Binding-site contacts:
Ligand atom N3 contacts residue LYS754 of chain 1.B at 3.0 Å (salt-bridge).
Ligand atom N2 contacts residue SER720 of chain 1.C at 2.7 Å (h-bond).
Ligand atom C11 contacts residue SER720 of chain 1.C at 3.7 Å.
Ligand atom C8 contacts residue SER720 of chain 1.C at 3.8 Å.
Ligand atom O4 contacts residue ASP751 of chain 1.B at 3.6 Å.
Ligand atom C2 contacts residue PRO485 of chain 1.B at 3.8 Å (hydrophobic).
Ligand atom O3 contacts residue MET487 of chain 1.B at 3.4 Å.
Ligand atom O3 contacts residue SER488 of chain 1.B at 3.7 Å.
Ligand atom C5 contacts residue ILE472 of chain 1.C at 3.7 Å (hydrophobic).
Ligand atom O2 contacts residue PRO485 of chain 1.B at 2.5 Å (h-bond).
Ligand atom C9 contacts residue SER720 of chain 1.C at 3.3 Å.
Ligand atom O4 contacts residue LEU750 of chain 1.B at 3.5 Å.
Ligand atom S1 contacts residue PHE486 of chain 1.B at 3.6 Å.
Ligand atom O2 contacts residue PHE486 of chain 1.B at 3.0 Å.
Ligand atom C13 contacts residue SER720 of chain 1.C at 3.6 Å.
Ligand atom N3 contacts residue ASP751 of chain 1.B at 3.8 Å.
Ligand atom S2 contacts residue LYS754 of chain 1.B at 3.0 Å (salt-bridge).
Ligand atom C4 contacts residue ILE472 of chain 1.C at 3.6 Å (hydrophobic).
Ligand atom O1 contacts residue SER720 of chain 1.C at 2.9 Å (h-bond).
Ligand atom C7 contacts residue LEU742 of chain 1.B at 3.7 Å (hydrophobic).
Ligand atom C12 contacts residue SER720 of chain 1.C at 3.7 Å.
Ligand atom C11 contacts residue PHE486 of chain 1.B at 3.0 Å (hydrophobic).
Ligand atom C14 contacts residue SER720 of chain 1.C at 3.1 Å.
Ligand atom S1 contacts residue SER720 of chain 1.C at 3.7 Å.
Ligand atom C4 contacts residue PRO485 of chain 1.C at 3.4 Å (hydrophobic).
Ligand atom CL contacts residue ASP751 of chain 1.B at 3.0 Å.
Ligand atom O1 contacts residue SER488 of chain 1.B at 3.7 Å.
Ligand atom C11 contacts residue SER488 of chain 1.B at 3.8 Å.
Ligand atom C14 contacts residue SER745 of chain 1.B at 3.3 Å.
Ligand atom S1 contacts residue PRO485 of chain 1.B at 3.1 Å (h-bond).
Ligand atom C9 contacts residue PHE486 of chain 1.B at 3.2 Å (hydrophobic).
Ligand atom C3 contacts residue PRO485 of chain 1.C at 3.3 Å (hydrophobic).
Ligand atom O4 contacts residue LYS754 of chain 1.B at 3.1 Å (salt-bridge).
Ligand atom N1 contacts residue PRO485 of chain 1.B at 2.5 Å (h-bond).
Ligand atom C7 contacts residue LYS484 of chain 1.B at 3.6 Å.
Ligand atom O2 contacts residue SER488 of chain 1.B at 3.0 Å (h-bond).
Ligand atom C12 contacts residue PHE486 of chain 1.B at 3.6 Å (hydrophobic).
Ligand atom C10 contacts residue SER720 of chain 1.C at 3.1 Å.
Ligand atom O3 contacts residue LYS754 of chain 1.B at 2.6 Å (salt-bridge).
Ligand atom O2 contacts residue MET487 of chain 1.B at 3.1 Å (h-bond).

Sequence of chain 1.C:
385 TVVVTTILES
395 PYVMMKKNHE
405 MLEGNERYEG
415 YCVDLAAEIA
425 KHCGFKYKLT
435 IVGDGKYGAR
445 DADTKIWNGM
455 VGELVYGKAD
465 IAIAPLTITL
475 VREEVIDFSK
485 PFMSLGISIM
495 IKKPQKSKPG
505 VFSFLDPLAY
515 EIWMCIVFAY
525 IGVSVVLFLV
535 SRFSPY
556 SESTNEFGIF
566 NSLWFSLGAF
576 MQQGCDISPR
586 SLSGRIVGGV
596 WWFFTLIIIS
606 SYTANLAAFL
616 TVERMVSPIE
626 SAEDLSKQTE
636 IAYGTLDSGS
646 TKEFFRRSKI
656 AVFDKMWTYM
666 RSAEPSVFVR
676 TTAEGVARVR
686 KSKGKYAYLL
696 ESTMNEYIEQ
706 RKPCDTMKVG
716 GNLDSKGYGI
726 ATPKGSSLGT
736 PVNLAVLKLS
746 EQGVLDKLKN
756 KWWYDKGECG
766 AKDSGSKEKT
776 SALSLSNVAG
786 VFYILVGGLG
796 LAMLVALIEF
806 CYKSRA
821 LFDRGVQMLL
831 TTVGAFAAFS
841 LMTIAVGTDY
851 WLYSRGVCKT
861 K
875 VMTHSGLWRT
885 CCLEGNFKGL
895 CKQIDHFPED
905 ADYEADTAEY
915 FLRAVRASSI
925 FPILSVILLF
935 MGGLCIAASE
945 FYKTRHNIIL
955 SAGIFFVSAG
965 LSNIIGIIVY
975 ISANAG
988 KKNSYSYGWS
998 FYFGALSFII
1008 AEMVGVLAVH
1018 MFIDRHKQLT

The protein below binds the small molecule below.
Small molecule (SMILES): NS(=O)(=O)c1cc2c(cc1Cl)N[C@H]([C@H]1C[C@H]3C=C[C@@H]1C3)NS2(=O)=O

Sequence of chain 1.B:
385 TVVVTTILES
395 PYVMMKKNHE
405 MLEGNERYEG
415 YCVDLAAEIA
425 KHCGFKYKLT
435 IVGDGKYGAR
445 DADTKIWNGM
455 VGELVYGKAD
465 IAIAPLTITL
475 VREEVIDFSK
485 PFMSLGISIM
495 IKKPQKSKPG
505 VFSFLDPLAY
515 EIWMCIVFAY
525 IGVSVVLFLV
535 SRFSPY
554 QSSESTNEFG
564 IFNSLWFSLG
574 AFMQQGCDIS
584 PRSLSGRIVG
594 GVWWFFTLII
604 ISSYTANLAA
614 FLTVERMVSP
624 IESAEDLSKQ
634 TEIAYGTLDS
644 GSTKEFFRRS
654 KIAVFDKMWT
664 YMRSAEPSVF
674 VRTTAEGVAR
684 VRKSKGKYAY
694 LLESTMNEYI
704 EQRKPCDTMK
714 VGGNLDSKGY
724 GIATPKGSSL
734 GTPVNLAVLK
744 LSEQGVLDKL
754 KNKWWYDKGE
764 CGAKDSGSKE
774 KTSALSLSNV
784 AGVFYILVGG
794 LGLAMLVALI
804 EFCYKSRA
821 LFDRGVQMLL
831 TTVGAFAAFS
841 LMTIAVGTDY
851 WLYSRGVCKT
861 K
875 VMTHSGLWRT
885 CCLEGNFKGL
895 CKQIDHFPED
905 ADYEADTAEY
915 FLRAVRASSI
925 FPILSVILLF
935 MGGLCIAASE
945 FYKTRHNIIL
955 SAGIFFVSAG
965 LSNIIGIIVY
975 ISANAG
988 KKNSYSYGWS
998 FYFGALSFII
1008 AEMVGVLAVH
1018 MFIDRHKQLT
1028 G